Sequence of chain 6.B:
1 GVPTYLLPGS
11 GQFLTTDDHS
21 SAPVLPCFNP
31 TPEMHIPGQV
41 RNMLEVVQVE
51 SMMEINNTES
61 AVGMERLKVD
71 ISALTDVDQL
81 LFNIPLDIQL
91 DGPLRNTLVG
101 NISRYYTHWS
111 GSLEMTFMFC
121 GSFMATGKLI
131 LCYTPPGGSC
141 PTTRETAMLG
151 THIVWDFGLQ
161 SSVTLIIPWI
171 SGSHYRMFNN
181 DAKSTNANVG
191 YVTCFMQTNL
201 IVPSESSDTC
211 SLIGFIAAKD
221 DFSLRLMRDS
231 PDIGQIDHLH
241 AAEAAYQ

The small molecule below binds the protein below.
Small molecule (SMILES): CC(=O)N[C@@H]1[C@@H](O)[C@H](O[C@@H]2O[C@H](CO[C@]3(C(=O)O)C[C@H](O)[C@@H](NC(C)=O)[C@H]([C@H](O)[C@H](O)CO)O3)[C@H](O)[C@H](O)[C@H]2O)[C@@H](CO)O[C@H]1O

Binding-site contacts:
Ligand atom C10 contacts residue LYS270 of chain 6.A at 3.6 Å.
Ligand atom C1 contacts residue ARG104 of chain 6.B at 3.4 Å.
Ligand atom O7 contacts residue PRO274 of chain 6.A at 3.5 Å.
Ligand atom C4 contacts residue ARG104 of chain 6.B at 3.7 Å.
Ligand atom N5 contacts residue ASN275 of chain 6.A at 3.5 Å (h-bond).
Ligand atom O4 contacts residue ASN275 of chain 6.A at 2.8 Å (h-bond).
Ligand atom C4 contacts residue PRO231 of chain 6.B at 3.4 Å (hydrophobic).
Ligand atom O10 contacts residue LYS270 of chain 6.A at 3.0 Å (salt-bridge).
Ligand atom O6 contacts residue PRO274 of chain 6.A at 3.8 Å.
Ligand atom C11 contacts residue GLY234 of chain 6.B at 3.7 Å.
Ligand atom C7 contacts residue ASN180 of chain 6.B at 3.5 Å.
Ligand atom C10 contacts residue ASP232 of chain 6.B at 3.6 Å.
Ligand atom C3 contacts residue PRO274 of chain 6.A at 3.7 Å (hydrophobic).
Ligand atom C11 contacts residue ASP232 of chain 6.B at 3.4 Å.
Ligand atom O1B contacts residue ASP91 of chain 6.B at 3.8 Å.
Ligand atom O6 contacts residue ASP91 of chain 6.B at 3.2 Å.
Ligand atom C5 contacts residue ASN275 of chain 6.A at 3.5 Å.
Ligand atom C4 contacts residue ASN275 of chain 6.A at 3.7 Å.
Ligand atom C8 contacts residue ASN180 of chain 6.B at 3.0 Å.
Ligand atom C5 contacts residue PRO231 of chain 6.B at 3.4 Å (hydrophobic).
Ligand atom O7 contacts residue ASN180 of chain 6.B at 3.2 Å (h-bond).
Ligand atom C11 contacts residue PRO231 of chain 6.B at 3.5 Å (hydrophobic).
Ligand atom N5 contacts residue PRO231 of chain 6.B at 2.6 Å (h-bond).
Ligand atom C4 contacts residue ASP91 of chain 6.B at 3.4 Å.
Ligand atom O4 contacts residue ASP232 of chain 6.B at 2.9 Å (salt-bridge).
Ligand atom O10 contacts residue ASN275 of chain 6.A at 2.7 Å (h-bond).
Ligand atom O4 contacts residue ASP91 of chain 6.B at 2.4 Å (salt-bridge).
Ligand atom C4 contacts residue ASP232 of chain 6.B at 3.5 Å.
Ligand atom C11 contacts residue ILE233 of chain 6.B at 3.5 Å (hydrophobic).
Ligand atom O1B contacts residue ARG104 of chain 6.B at 2.4 Å (salt-bridge).
Ligand atom O4 contacts residue ARG95 of chain 6.B at 3.3 Å (salt-bridge).
Ligand atom O3 contacts residue PRO274 of chain 6.A at 3.6 Å.
Ligand atom C10 contacts residue ASN275 of chain 6.A at 3.2 Å.
Ligand atom O3 contacts residue GLY282 of chain 6.A at 3.3 Å.
Ligand atom C3 contacts residue ARG104 of chain 6.B at 3.8 Å.
Ligand atom C4 contacts residue PRO274 of chain 6.A at 3.8 Å (hydrophobic).
Ligand atom C10 contacts residue PRO231 of chain 6.B at 3.5 Å (hydrophobic).
Ligand atom C3 contacts residue ARG95 of chain 6.B at 3.8 Å.
Ligand atom O4 contacts residue PRO231 of chain 6.B at 3.8 Å.
Ligand atom O7 contacts residue LYS270 of chain 6.A at 3.4 Å (salt-bridge).

Sequence of chain 6.A:
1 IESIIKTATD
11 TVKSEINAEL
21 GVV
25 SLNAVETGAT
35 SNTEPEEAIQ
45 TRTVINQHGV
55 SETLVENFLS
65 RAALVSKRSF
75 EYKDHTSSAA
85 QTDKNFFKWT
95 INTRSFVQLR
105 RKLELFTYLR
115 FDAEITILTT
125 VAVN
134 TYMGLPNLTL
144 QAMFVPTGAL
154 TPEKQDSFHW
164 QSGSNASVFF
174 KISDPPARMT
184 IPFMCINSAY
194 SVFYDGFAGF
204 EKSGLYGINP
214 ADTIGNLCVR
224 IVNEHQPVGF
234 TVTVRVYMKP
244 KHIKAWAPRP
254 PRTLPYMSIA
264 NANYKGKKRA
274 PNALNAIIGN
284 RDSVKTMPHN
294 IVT